Sequence of chain 1.A:
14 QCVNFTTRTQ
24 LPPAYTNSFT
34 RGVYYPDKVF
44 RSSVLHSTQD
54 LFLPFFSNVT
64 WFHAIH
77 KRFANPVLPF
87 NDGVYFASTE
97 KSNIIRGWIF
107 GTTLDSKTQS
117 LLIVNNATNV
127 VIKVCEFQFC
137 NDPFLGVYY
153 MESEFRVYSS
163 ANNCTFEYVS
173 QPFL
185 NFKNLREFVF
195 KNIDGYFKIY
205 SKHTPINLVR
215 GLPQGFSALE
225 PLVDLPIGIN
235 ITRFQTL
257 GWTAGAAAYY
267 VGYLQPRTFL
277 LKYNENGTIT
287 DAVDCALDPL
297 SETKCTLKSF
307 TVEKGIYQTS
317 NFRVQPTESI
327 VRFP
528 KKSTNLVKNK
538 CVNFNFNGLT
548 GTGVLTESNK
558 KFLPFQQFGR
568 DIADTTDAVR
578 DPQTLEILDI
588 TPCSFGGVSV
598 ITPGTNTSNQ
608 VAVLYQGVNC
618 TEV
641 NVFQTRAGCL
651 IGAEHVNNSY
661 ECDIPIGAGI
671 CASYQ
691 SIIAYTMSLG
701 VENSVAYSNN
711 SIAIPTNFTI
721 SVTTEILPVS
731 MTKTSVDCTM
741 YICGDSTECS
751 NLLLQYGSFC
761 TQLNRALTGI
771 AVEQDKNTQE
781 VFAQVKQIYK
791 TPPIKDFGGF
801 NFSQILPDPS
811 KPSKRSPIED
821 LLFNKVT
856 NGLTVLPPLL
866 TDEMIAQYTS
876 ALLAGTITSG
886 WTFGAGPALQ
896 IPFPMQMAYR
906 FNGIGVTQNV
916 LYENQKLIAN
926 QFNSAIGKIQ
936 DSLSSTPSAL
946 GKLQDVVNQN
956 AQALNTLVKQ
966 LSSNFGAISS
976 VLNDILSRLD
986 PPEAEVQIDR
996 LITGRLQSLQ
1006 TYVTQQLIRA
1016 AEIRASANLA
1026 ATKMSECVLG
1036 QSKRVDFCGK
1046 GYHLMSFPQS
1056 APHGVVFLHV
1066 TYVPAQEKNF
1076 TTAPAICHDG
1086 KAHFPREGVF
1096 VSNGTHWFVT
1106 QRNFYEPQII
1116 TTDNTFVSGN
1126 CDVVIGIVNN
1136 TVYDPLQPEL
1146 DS

Binding-site contacts:
Ligand atom O7 contacts residue ASN1134 of chain 1.A at 3.2 Å (h-bond).
Ligand atom C8 contacts residue ASN1134 of chain 1.A at 4.4 Å.
Ligand atom N2 contacts residue ASN1134 of chain 1.A at 2.9 Å (h-bond).
Ligand atom C7 contacts residue ASN1134 of chain 1.A at 3.2 Å.
Ligand atom C4 contacts residue ASN1134 of chain 1.A at 4.2 Å.
Ligand atom C2 contacts residue ASN1134 of chain 1.A at 2.5 Å.
Ligand atom C1 contacts residue ASN1134 of chain 1.A at 1.4 Å.
Ligand atom O5 contacts residue ASN1134 of chain 1.A at 2.4 Å (h-bond).
Ligand atom C5 contacts residue ASN1134 of chain 1.A at 3.6 Å.
Ligand atom C3 contacts residue ASN1134 of chain 1.A at 3.8 Å.

A protein and the small-molecule ligand that binds it are described below.
Small molecule (SMILES): CC(=O)N[C@H]1[C@H](O[C@H]2[C@H](O)[C@@H](NC(C)=O)CO[C@@H]2CO)O[C@H](CO)[C@@H](O)[C@@H]1O